This small molecule binds to this protein.
Small molecule (SMILES): O=c1ccn(-c2cccc(OC(F)(F)F)c2)nc1-c1nc(Cl)[nH]c1-c1ccccc1

Sequence of chain 1.C:
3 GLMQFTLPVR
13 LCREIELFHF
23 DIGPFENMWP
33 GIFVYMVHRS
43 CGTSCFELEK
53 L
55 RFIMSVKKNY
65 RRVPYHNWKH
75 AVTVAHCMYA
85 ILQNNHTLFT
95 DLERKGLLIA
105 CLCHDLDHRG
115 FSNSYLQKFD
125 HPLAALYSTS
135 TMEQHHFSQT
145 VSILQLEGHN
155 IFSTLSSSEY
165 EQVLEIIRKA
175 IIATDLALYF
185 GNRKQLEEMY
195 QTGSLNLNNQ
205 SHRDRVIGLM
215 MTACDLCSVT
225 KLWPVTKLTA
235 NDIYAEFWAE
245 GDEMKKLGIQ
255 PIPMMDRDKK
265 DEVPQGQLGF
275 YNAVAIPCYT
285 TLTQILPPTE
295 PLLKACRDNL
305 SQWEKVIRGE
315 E

Binding-site contacts:
Ligand atom C10 contacts residue MET258 of chain 1.C at 3.8 Å (hydrophobic).
Ligand atom C10 contacts residue PHE274 of chain 1.C at 3.7 Å (hydrophobic).
Ligand atom N6 contacts residue TYR69 of chain 1.C at 3.8 Å.
Ligand atom C1 contacts residue PHE274 of chain 1.C at 3.7 Å (hydrophobic).
Ligand atom O18 contacts residue GLN271 of chain 1.C at 3.0 Å (h-bond).
Ligand atom CL1 contacts residue VAL223 of chain 1.C at 3.7 Å.
Ligand atom N6 contacts residue LEU220 of chain 1.C at 3.8 Å.
Ligand atom C13 contacts residue MET258 of chain 1.C at 3.5 Å (hydrophobic).
Ligand atom C26 contacts residue LEU220 of chain 1.C at 4.0 Å (hydrophobic).
Ligand atom CL1 contacts residue TYR69 of chain 1.C at 3.7 Å.
Ligand atom C8 contacts residue ILE237 of chain 1.C at 3.7 Å (hydrophobic).
Ligand atom C24 contacts residue LEU180 of chain 1.C at 3.8 Å (hydrophobic).
Ligand atom F20 contacts residue VAL278 of chain 1.C at 3.4 Å.
Ligand atom N5 contacts residue PHE241 of chain 1.C at 3.9 Å.
Ligand atom C14 contacts residue PHE274 of chain 1.C at 3.9 Å (hydrophobic).
Ligand atom C29 contacts residue HIS70 of chain 1.C at 3.7 Å.
Ligand atom N5 contacts residue MET258 of chain 1.C at 3.7 Å.
Ligand atom CL1 contacts residue SER222 of chain 1.C at 3.5 Å.
Ligand atom C29 contacts residue PHE241 of chain 1.C at 3.9 Å (hydrophobic).
Ligand atom N3 contacts residue PHE274 of chain 1.C at 3.2 Å.
Ligand atom N5 contacts residue PHE274 of chain 1.C at 3.3 Å.
Ligand atom C9 contacts residue PHE274 of chain 1.C at 3.8 Å (hydrophobic).
Ligand atom F20 contacts residue PHE184 of chain 1.C at 4.0 Å.
Ligand atom F22 contacts residue PHE184 of chain 1.C at 3.9 Å.
Ligand atom CL1 contacts residue ILE237 of chain 1.C at 3.8 Å.
Ligand atom CL1 contacts residue LEU220 of chain 1.C at 3.5 Å.
Ligand atom N7 contacts residue ILE237 of chain 1.C at 4.0 Å.
Ligand atom N7 contacts residue PHE274 of chain 1.C at 3.6 Å.
Ligand atom C17 contacts residue MET258 of chain 1.C at 3.7 Å (hydrophobic).
Ligand atom C13 contacts residue PHE274 of chain 1.C at 3.7 Å (hydrophobic).
Ligand atom C27 contacts residue PHE241 of chain 1.C at 3.7 Å (hydrophobic).
Ligand atom C11 contacts residue PHE274 of chain 1.C at 3.4 Å (hydrophobic).
Ligand atom C9 contacts residue GLN271 of chain 1.C at 3.7 Å.
Ligand atom O18 contacts residue PHE274 of chain 1.C at 4.0 Å.
Ligand atom C10 contacts residue GLN271 of chain 1.C at 3.6 Å.
Ligand atom C2 contacts residue PHE274 of chain 1.C at 3.5 Å (hydrophobic).
Ligand atom C11 contacts residue MET258 of chain 1.C at 3.1 Å (hydrophobic).
Ligand atom C23 contacts residue MET258 of chain 1.C at 3.9 Å (hydrophobic).
Ligand atom N3 contacts residue PHE241 of chain 1.C at 3.9 Å.
Ligand atom C14 contacts residue MET258 of chain 1.C at 3.4 Å (hydrophobic).